Binding-site contacts:
Ligand atom C7 contacts residue ALA242 of chain 1.G at 4.0 Å (hydrophobic).
Ligand atom O4 contacts residue ASN240 of chain 1.G at 4.5 Å.
Ligand atom C7 contacts residue ASN240 of chain 1.G at 3.8 Å.
Ligand atom C1 contacts residue ASN240 of chain 1.G at 3.9 Å.
Ligand atom C7 contacts residue ASN169 of chain 1.G at 3.4 Å.
Ligand atom N2 contacts residue ASN240 of chain 1.G at 3.0 Å (h-bond).
Ligand atom C3 contacts residue ASN240 of chain 1.G at 4.2 Å.
Ligand atom C8 contacts residue PRO221 of chain 1.K at 3.9 Å (hydrophobic).
Ligand atom C3 contacts residue ASN169 of chain 1.G at 3.7 Å.
Ligand atom O7 contacts residue ASN169 of chain 1.G at 3.4 Å (h-bond).
Ligand atom C2 contacts residue ASN169 of chain 1.G at 2.3 Å.
Ligand atom O7 contacts residue ALA242 of chain 1.G at 3.8 Å.
Ligand atom N2 contacts residue ASN169 of chain 1.G at 2.7 Å (h-bond).
Ligand atom C8 contacts residue ALA242 of chain 1.G at 4.1 Å (hydrophobic).
Ligand atom C2 contacts residue ASN240 of chain 1.G at 3.8 Å.
Ligand atom C5 contacts residue ASN240 of chain 1.G at 3.8 Å.
Ligand atom C1 contacts residue ASN169 of chain 1.G at 1.4 Å.
Ligand atom O5 contacts residue ASN169 of chain 1.G at 2.4 Å (h-bond).
Ligand atom C4 contacts residue ASN169 of chain 1.G at 4.1 Å.
Ligand atom C8 contacts residue ASP241 of chain 1.G at 3.9 Å.
Ligand atom C5 contacts residue ASN169 of chain 1.G at 3.7 Å.
Ligand atom O5 contacts residue ASN240 of chain 1.G at 4.2 Å.
Ligand atom C4 contacts residue ASN240 of chain 1.G at 4.4 Å.
Ligand atom C8 contacts residue ASN240 of chain 1.G at 3.8 Å.

This protein binds this small molecule.
Small molecule (SMILES): CC(=O)N[C@@H]1[C@@H](O)[C@H](O)[C@@H](CO)O[C@H]1O

Sequence of chain 1.K:
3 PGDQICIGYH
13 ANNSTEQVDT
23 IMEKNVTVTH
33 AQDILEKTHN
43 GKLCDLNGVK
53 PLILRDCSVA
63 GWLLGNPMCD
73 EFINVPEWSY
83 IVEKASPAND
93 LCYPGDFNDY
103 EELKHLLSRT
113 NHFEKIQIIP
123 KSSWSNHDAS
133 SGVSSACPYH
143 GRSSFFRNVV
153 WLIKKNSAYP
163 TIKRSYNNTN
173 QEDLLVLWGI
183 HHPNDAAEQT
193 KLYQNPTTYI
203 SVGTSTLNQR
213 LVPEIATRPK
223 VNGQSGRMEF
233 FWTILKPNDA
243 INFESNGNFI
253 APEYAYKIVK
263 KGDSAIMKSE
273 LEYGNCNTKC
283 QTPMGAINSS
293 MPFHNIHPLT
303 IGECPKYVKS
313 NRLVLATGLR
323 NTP

Sequence of chain 1.G:
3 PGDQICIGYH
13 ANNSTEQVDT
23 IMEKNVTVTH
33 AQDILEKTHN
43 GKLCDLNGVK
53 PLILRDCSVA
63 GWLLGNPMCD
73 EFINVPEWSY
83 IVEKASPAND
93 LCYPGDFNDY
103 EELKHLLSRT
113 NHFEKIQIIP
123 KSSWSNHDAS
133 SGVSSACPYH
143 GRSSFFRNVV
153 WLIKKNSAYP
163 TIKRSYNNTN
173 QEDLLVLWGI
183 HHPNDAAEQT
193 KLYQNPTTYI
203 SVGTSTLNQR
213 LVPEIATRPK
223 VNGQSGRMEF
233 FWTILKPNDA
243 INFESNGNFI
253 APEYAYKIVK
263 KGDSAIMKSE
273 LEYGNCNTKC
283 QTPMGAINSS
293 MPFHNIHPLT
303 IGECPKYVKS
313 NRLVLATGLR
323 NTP